Binding-site contacts:
Ligand atom C8 contacts residue ILE291 of chain 1.E at 3.7 Å (hydrophobic).
Ligand atom C6 contacts residue TYR135 of chain 1.E at 3.2 Å (hydrophobic).
Ligand atom N2 contacts residue ASN118 of chain 1.E at 2.7 Å (h-bond).
Ligand atom C3 contacts residue TYR135 of chain 1.E at 3.1 Å (hydrophobic).
Ligand atom O6 contacts residue SER120 of chain 1.E at 3.9 Å.
Ligand atom C3 contacts residue ASN118 of chain 1.E at 3.7 Å.
Ligand atom C1 contacts residue TYR135 of chain 1.E at 3.3 Å (hydrophobic).
Ligand atom O6 contacts residue TYR135 of chain 1.E at 3.9 Å.
Ligand atom O5 contacts residue TYR135 of chain 1.E at 2.6 Å (h-bond).
Ligand atom O5 contacts residue ASN118 of chain 1.E at 2.4 Å (h-bond).
Ligand atom O6 contacts residue THR102 of chain 1.E at 3.2 Å (h-bond).
Ligand atom C5 contacts residue SER120 of chain 1.E at 4.4 Å.
Ligand atom C6 contacts residue THR102 of chain 1.E at 4.2 Å.
Ligand atom O7 contacts residue ASN118 of chain 1.E at 3.6 Å (h-bond).
Ligand atom C7 contacts residue GLY289 of chain 1.E at 4.3 Å.
Ligand atom O7 contacts residue LYS133 of chain 1.E at 3.6 Å.
Ligand atom N2 contacts residue GLY289 of chain 1.E at 4.5 Å.
Ligand atom C4 contacts residue ASN118 of chain 1.E at 4.2 Å.
Ligand atom C8 contacts residue ASP290 of chain 1.E at 4.5 Å.
Ligand atom O3 contacts residue TYR135 of chain 1.E at 3.6 Å.
Ligand atom C2 contacts residue ASN118 of chain 1.E at 2.4 Å.
Ligand atom C1 contacts residue ASN118 of chain 1.E at 1.4 Å.
Ligand atom C2 contacts residue TYR135 of chain 1.E at 4.0 Å (hydrophobic).
Ligand atom O5 contacts residue THR102 of chain 1.E at 4.1 Å.
Ligand atom N2 contacts residue TYR135 of chain 1.E at 3.9 Å.
Ligand atom C5 contacts residue ASN118 of chain 1.E at 3.6 Å.
Ligand atom C6 contacts residue SER120 of chain 1.E at 4.3 Å.
Ligand atom C7 contacts residue ASN118 of chain 1.E at 3.3 Å.
Ligand atom C4 contacts residue TYR135 of chain 1.E at 4.0 Å (hydrophobic).
Ligand atom C8 contacts residue ASN118 of chain 1.E at 4.2 Å.
Ligand atom C8 contacts residue GLY289 of chain 1.E at 3.2 Å.
Ligand atom O4 contacts residue TYR135 of chain 1.E at 3.6 Å (h-bond).
Ligand atom C5 contacts residue TYR135 of chain 1.E at 3.1 Å (hydrophobic).

This protein binds this small molecule.
Small molecule (SMILES): CC(=O)N[C@H]1[C@H](O[C@H]2[C@H](O)[C@@H](NC(C)=O)CO[C@@H]2CO)O[C@H](CO)[C@@H](O[C@@H]2O[C@H](CO[C@H]3O[C@H](CO[C@H]4O[C@H](CO)[C@@H](O)[C@H](O)[C@@H]4O)[C@@H](O)[C@H](O[C@H]4O[C@H](CO)[C@@H](O)[C@H](O)[C@@H]4O)[C@@H]3O)[C@@H](O)[C@H](O[C@H]3O[C@H](CO)[C@@H](O)[C@H](O)[C@@H]3O)[C@@H]2O)[C@@H]1O

Sequence of chain 1.E:
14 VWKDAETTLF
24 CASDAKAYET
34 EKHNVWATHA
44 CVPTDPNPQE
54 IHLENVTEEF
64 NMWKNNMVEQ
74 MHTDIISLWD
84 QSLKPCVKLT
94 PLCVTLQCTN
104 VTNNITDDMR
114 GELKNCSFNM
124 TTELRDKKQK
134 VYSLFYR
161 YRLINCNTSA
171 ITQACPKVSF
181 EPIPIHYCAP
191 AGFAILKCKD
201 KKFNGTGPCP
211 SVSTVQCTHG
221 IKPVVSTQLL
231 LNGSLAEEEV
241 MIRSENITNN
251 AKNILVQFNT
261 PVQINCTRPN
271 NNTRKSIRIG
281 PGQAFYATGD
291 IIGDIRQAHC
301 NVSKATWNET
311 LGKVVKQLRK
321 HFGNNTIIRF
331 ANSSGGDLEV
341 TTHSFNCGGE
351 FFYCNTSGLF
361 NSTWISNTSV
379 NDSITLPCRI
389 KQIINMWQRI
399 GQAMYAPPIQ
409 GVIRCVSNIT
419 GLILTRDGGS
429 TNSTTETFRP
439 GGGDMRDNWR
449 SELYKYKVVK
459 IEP